Sequence of chain 1.A:
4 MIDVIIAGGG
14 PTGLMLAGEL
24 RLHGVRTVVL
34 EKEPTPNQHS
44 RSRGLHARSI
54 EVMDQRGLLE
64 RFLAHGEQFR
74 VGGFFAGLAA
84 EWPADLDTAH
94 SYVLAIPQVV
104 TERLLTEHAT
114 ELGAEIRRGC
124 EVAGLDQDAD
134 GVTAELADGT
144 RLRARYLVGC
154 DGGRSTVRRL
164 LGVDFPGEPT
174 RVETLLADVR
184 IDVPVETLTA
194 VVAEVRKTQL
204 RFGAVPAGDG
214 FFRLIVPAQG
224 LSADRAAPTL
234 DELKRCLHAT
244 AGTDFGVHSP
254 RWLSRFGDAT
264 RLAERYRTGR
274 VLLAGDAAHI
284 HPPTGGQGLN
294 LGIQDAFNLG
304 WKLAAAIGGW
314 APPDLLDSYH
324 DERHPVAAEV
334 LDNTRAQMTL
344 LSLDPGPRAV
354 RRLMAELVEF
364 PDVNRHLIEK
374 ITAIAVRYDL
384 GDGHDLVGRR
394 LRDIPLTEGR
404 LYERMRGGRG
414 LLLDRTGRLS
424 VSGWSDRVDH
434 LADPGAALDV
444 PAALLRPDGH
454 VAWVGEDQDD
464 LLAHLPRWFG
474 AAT

The protein below binds the small molecule below.
Small molecule (SMILES): CO[C@H]1/C=C/O[C@@]2(C)Oc3c(C)c(O)c4c(O)c(c(/C=N/N5CCN(C)CC5)c(O)c4c3C2=O)NC(=O)/C(C)=C\C=C[C@H](C)[C@H](O)[C@@H](C)[C@@H](O)[C@@H](C)[C@H](OC(C)=O)[C@@H]1C

Binding-site contacts:
Ligand atom C16 contacts residue PHE77 of chain 1.A at 3.7 Å (hydrophobic).
Ligand atom C30 contacts residue FAD1 of chain 1.B at 3.2 Å.
Ligand atom N1 contacts residue GLY289 of chain 1.A at 3.7 Å.
Ligand atom O1 contacts residue FAD1 of chain 1.B at 3.1 Å (h-bond).
Ligand atom O4 contacts residue THR287 of chain 1.A at 3.6 Å.
Ligand atom C37 contacts residue ILE218 of chain 1.A at 3.3 Å (hydrophobic).
Ligand atom O12 contacts residue PRO286 of chain 1.A at 3.5 Å (h-bond).
Ligand atom N1 contacts residue FAD1 of chain 1.B at 2.8 Å (h-bond).
Ligand atom O3 contacts residue PHE259 of chain 1.A at 3.7 Å.
Ligand atom O11 contacts residue PHE77 of chain 1.A at 3.4 Å.
Ligand atom C14 contacts residue ILE218 of chain 1.A at 3.3 Å (hydrophobic).
Ligand atom O1 contacts residue ARG46 of chain 1.A at 3.2 Å.
Ligand atom C13 contacts residue ARG204 of chain 1.A at 3.7 Å.
Ligand atom C2 contacts residue FAD1 of chain 1.B at 3.6 Å.
Ligand atom C4 contacts residue PRO286 of chain 1.A at 3.2 Å (hydrophobic).
Ligand atom O8 contacts residue VAL208 of chain 1.A at 3.6 Å.
Ligand atom O12 contacts residue GLY288 of chain 1.A at 3.1 Å (h-bond).
Ligand atom C43 contacts residue PHE77 of chain 1.A at 3.8 Å (hydrophobic).
Ligand atom C14 contacts residue PHE259 of chain 1.A at 3.7 Å (hydrophobic).
Ligand atom C3 contacts residue PRO286 of chain 1.A at 3.5 Å (hydrophobic).
Ligand atom C8 contacts residue FAD1 of chain 1.B at 3.8 Å.
Ligand atom N2 contacts residue GLY288 of chain 1.A at 3.2 Å (h-bond).
Ligand atom C43 contacts residue GLY288 of chain 1.A at 3.2 Å.
Ligand atom O10 contacts residue ARG46 of chain 1.A at 3.1 Å (salt-bridge).
Ligand atom C30 contacts residue GLY47 of chain 1.A at 3.6 Å.
Ligand atom O5 contacts residue LEU203 of chain 1.A at 3.6 Å (h-bond).
Ligand atom C15 contacts residue FAD1 of chain 1.B at 3.8 Å.
Ligand atom C4 contacts residue GLY288 of chain 1.A at 3.8 Å.
Ligand atom C1 contacts residue FAD1 of chain 1.B at 3.7 Å.
Ligand atom O2 contacts residue FAD1 of chain 1.B at 3.2 Å.
Ligand atom N2 contacts residue PHE77 of chain 1.A at 3.5 Å (h-bond).
Ligand atom C14 contacts residue FAD1 of chain 1.B at 3.8 Å.
Ligand atom C43 contacts residue GLY289 of chain 1.A at 3.2 Å.
Ligand atom C37 contacts residue GLY206 of chain 1.A at 3.5 Å.
Ligand atom C10 contacts residue PRO286 of chain 1.A at 3.5 Å (hydrophobic).
Ligand atom O6 contacts residue ILE218 of chain 1.A at 3.2 Å.
Ligand atom O12 contacts residue THR287 of chain 1.A at 3.5 Å.
Ligand atom C37 contacts residue VAL208 of chain 1.A at 3.7 Å (hydrophobic).
Ligand atom C29 contacts residue LEU203 of chain 1.A at 3.4 Å (hydrophobic).
Ligand atom C3 contacts residue GLY289 of chain 1.A at 3.5 Å.